This small molecule binds to this protein.
Small molecule (SMILES): NS(=O)(=O)c1cccc2c1c([N+](=O)[O-])cc1[nH]c(=O)c(=O)[nH]c12

Binding-site contacts:
Ligand atom C06 contacts residue PRO478 of chain 1.D at 3.8 Å (hydrophobic).
Ligand atom C19 contacts residue PRO478 of chain 1.D at 4.1 Å (hydrophobic).
Ligand atom N18 contacts residue PRO478 of chain 1.D at 3.2 Å (h-bond).
Ligand atom O20 contacts residue LEU479 of chain 1.D at 3.4 Å.
Ligand atom N18 contacts residue THR480 of chain 1.D at 3.9 Å.
Ligand atom C05 contacts residue PRO478 of chain 1.D at 3.9 Å (hydrophobic).
Ligand atom C19 contacts residue THR480 of chain 1.D at 3.6 Å.
Ligand atom O20 contacts residue THR480 of chain 1.D at 3.0 Å (h-bond).
Ligand atom O20 contacts residue PRO478 of chain 1.D at 4.2 Å.
Ligand atom N18 contacts residue LEU479 of chain 1.D at 4.0 Å.
Ligand atom C19 contacts residue LEU479 of chain 1.D at 4.2 Å (hydrophobic).

Sequence of chain 1.D:
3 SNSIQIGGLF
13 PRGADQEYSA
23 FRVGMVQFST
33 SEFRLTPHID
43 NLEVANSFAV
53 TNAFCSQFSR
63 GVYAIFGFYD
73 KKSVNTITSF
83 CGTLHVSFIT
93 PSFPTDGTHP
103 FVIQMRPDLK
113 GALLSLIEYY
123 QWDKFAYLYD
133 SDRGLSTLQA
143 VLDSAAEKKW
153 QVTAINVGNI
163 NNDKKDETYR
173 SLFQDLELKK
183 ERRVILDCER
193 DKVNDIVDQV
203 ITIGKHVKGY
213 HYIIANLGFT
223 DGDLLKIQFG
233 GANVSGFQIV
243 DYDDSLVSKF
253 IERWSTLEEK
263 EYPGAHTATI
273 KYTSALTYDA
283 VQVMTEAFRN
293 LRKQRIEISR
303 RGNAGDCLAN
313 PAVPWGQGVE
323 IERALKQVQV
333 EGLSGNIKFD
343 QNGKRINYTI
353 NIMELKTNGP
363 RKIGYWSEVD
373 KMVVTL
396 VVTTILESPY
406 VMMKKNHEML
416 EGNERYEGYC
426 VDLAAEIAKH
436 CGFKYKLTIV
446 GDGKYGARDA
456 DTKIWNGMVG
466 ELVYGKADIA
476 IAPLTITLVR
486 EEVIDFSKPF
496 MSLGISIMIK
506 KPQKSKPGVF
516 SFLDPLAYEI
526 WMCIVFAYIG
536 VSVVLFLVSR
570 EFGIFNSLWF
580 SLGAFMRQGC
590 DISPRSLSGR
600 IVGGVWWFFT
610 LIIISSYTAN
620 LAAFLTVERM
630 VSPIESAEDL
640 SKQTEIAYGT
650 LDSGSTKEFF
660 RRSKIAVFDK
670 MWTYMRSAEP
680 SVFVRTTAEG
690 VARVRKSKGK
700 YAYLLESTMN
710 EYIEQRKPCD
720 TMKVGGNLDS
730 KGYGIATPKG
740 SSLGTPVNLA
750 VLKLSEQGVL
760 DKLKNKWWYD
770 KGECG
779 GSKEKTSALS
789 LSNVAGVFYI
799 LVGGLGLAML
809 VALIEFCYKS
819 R